A small-molecule ligand and the protein it binds are described below.
Small molecule (SMILES): Nc1nnc(SCC(=O)N[C@@H](Cn2cc(C(=O)O)nn2)B(O)O)s1

Sequence of chain 1.A:
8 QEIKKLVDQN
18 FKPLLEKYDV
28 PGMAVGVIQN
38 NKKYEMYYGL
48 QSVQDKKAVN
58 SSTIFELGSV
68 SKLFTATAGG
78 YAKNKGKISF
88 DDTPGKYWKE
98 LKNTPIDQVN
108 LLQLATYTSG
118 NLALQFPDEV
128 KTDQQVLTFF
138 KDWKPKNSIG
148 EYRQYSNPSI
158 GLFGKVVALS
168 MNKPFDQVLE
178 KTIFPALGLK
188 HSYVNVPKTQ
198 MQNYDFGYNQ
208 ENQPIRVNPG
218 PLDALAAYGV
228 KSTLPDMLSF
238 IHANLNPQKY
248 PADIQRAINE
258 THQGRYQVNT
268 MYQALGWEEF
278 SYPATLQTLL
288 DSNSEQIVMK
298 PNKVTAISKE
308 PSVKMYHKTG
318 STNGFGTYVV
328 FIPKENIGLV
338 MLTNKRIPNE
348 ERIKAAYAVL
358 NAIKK

Binding-site contacts:
Ligand atom C6 contacts residue TYR152 of chain 1.A at 4.1 Å (hydrophobic).
Ligand atom C3 contacts residue TYR225 of chain 1.A at 4.0 Å (hydrophobic).
Ligand atom N1 contacts residue DMS1 of chain 1.C at 3.6 Å.
Ligand atom N3 contacts residue ASN320 of chain 1.A at 3.3 Å (h-bond).
Ligand atom C4 contacts residue ASN154 of chain 1.A at 3.9 Å.
Ligand atom C6 contacts residue SER66 of chain 1.A at 3.6 Å.
Ligand atom N4 contacts residue SER318 of chain 1.A at 3.2 Å (h-bond).
Ligand atom C1 contacts residue DMS1 of chain 1.C at 3.7 Å.
Ligand atom O5 contacts residue SER318 of chain 1.A at 2.9 Å (h-bond).
Ligand atom N2 contacts residue THR319 of chain 1.A at 3.4 Å.
Ligand atom O3 contacts residue ASN346 of chain 1.A at 3.1 Å (h-bond).
Ligand atom N3 contacts residue THR319 of chain 1.A at 3.3 Å.
Ligand atom B1 contacts residue TYR152 of chain 1.A at 3.5 Å.
Ligand atom S2 contacts residue TYR225 of chain 1.A at 3.6 Å.
Ligand atom O1 contacts residue TYR225 of chain 1.A at 3.8 Å.
Ligand atom C4 contacts residue SER318 of chain 1.A at 3.7 Å.
Ligand atom O5 contacts residue GLY317 of chain 1.A at 3.4 Å.
Ligand atom C1 contacts residue ASN320 of chain 1.A at 3.7 Å.
Ligand atom S2 contacts residue DMS1 of chain 1.C at 3.9 Å.
Ligand atom C9 contacts residue SER318 of chain 1.A at 4.0 Å.
Ligand atom B1 contacts residue SER66 of chain 1.A at 1.4 Å.
Ligand atom C3 contacts residue SER318 of chain 1.A at 3.1 Å.
Ligand atom O5 contacts residue SER66 of chain 1.A at 2.4 Å (h-bond).
Ligand atom C4 contacts residue GLN122 of chain 1.A at 4.0 Å.
Ligand atom O1 contacts residue ASN154 of chain 1.A at 2.8 Å (h-bond).
Ligand atom B1 contacts residue LYS69 of chain 1.A at 4.1 Å.
Ligand atom O2 contacts residue SER318 of chain 1.A at 3.5 Å (h-bond).
Ligand atom O6 contacts residue SER66 of chain 1.A at 2.2 Å (h-bond).
Ligand atom S1 contacts residue TYR225 of chain 1.A at 3.7 Å.
Ligand atom O6 contacts residue LYS315 of chain 1.A at 4.0 Å.
Ligand atom C8 contacts residue SER318 of chain 1.A at 4.1 Å.
Ligand atom O6 contacts residue TYR152 of chain 1.A at 2.7 Å (h-bond).
Ligand atom N1 contacts residue ASN320 of chain 1.A at 3.6 Å.
Ligand atom N6 contacts residue SER318 of chain 1.A at 4.0 Å.
Ligand atom N4 contacts residue SER66 of chain 1.A at 3.1 Å (h-bond).
Ligand atom C5 contacts residue SER66 of chain 1.A at 2.4 Å.
Ligand atom S1 contacts residue GLN122 of chain 1.A at 4.0 Å.
Ligand atom N1 contacts residue VAL214 of chain 1.A at 3.4 Å.
Ligand atom O1 contacts residue GLN122 of chain 1.A at 2.9 Å (h-bond).
Ligand atom N2 contacts residue ASN320 of chain 1.A at 3.0 Å (h-bond).